This small molecule binds to this protein.
Small molecule (SMILES): CC(=O)N[C@@H]1[C@@H](O)[C@H](O)[C@@H](CO)O[C@H]1O

Sequence of chain 1.C:
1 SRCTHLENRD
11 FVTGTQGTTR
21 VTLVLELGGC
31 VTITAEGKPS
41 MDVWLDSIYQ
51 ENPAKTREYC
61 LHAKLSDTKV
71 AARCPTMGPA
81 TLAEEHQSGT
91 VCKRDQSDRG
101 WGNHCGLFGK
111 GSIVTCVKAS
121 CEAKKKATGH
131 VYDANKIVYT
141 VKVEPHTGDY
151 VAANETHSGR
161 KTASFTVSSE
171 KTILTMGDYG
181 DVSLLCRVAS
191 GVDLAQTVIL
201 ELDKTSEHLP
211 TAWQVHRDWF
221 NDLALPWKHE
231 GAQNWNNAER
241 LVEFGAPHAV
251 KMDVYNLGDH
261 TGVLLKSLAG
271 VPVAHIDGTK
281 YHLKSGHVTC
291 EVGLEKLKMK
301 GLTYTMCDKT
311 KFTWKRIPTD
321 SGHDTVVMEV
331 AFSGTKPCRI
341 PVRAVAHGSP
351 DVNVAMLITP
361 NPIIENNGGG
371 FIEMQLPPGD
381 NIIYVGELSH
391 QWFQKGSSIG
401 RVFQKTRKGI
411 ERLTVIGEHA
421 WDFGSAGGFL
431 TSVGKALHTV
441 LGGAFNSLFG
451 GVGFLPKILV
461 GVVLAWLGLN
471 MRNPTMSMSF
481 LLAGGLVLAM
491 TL

Binding-site contacts:
Ligand atom N2 contacts residue ASN154 of chain 1.C at 2.9 Å (h-bond).
Ligand atom C2 contacts residue ASN154 of chain 1.C at 2.4 Å.
Ligand atom O5 contacts residue ASN154 of chain 1.C at 2.3 Å (h-bond).
Ligand atom C8 contacts residue GLU155 of chain 1.C at 4.1 Å.
Ligand atom C7 contacts residue ASN154 of chain 1.C at 3.1 Å.
Ligand atom C3 contacts residue ASN154 of chain 1.C at 3.8 Å.
Ligand atom C1 contacts residue ASN154 of chain 1.C at 1.4 Å.
Ligand atom C8 contacts residue ASN154 of chain 1.C at 3.6 Å.
Ligand atom C5 contacts residue ASN154 of chain 1.C at 3.6 Å.
Ligand atom C4 contacts residue ASN154 of chain 1.C at 4.2 Å.
Ligand atom O7 contacts residue ASN154 of chain 1.C at 3.0 Å (h-bond).